A small-molecule ligand and the protein it binds are described below.
Small molecule (SMILES): CC(C)CCC[C@@H](C)[C@H]1CC[C@H]2[C@@H]3CC=C4C[C@@H](O)CC[C@]4(C)[C@H]3CC[C@]12C

Binding-site contacts:
Ligand atom C24 contacts residue LEU812 of chain 1.C at 3.5 Å (hydrophobic).
Ligand atom C15 contacts residue PRO816 of chain 1.C at 4.5 Å (hydrophobic).
Ligand atom C22 contacts residue LEU812 of chain 1.C at 4.1 Å (hydrophobic).
Ligand atom C17 contacts residue HIS834 of chain 1.C at 4.5 Å.
Ligand atom C18 contacts residue HIS834 of chain 1.C at 3.3 Å.
Ligand atom C22 contacts residue HIS834 of chain 1.C at 4.3 Å.
Ligand atom C24 contacts residue PIO1 of chain 1.H at 4.1 Å.
Ligand atom C23 contacts residue PIO1 of chain 1.H at 3.9 Å.
Ligand atom C15 contacts residue PIO1 of chain 1.H at 4.4 Å.
Ligand atom C22 contacts residue PIO1 of chain 1.H at 4.3 Å.
Ligand atom C27 contacts residue PHE813 of chain 1.C at 4.3 Å (hydrophobic).
Ligand atom C11 contacts residue TRP831 of chain 1.C at 3.8 Å (hydrophobic).
Ligand atom C19 contacts residue TRP831 of chain 1.C at 3.7 Å (hydrophobic).
Ligand atom C16 contacts residue PIO1 of chain 1.H at 3.9 Å.
Ligand atom C18 contacts residue THR830 of chain 1.C at 4.0 Å.
Ligand atom C18 contacts residue TRP831 of chain 1.C at 4.2 Å (hydrophobic).
Ligand atom C27 contacts residue LEU812 of chain 1.C at 4.4 Å (hydrophobic).
Ligand atom C20 contacts residue HIS834 of chain 1.C at 3.7 Å.
Ligand atom C23 contacts residue LEU812 of chain 1.C at 4.3 Å (hydrophobic).

Sequence of chain 1.C:
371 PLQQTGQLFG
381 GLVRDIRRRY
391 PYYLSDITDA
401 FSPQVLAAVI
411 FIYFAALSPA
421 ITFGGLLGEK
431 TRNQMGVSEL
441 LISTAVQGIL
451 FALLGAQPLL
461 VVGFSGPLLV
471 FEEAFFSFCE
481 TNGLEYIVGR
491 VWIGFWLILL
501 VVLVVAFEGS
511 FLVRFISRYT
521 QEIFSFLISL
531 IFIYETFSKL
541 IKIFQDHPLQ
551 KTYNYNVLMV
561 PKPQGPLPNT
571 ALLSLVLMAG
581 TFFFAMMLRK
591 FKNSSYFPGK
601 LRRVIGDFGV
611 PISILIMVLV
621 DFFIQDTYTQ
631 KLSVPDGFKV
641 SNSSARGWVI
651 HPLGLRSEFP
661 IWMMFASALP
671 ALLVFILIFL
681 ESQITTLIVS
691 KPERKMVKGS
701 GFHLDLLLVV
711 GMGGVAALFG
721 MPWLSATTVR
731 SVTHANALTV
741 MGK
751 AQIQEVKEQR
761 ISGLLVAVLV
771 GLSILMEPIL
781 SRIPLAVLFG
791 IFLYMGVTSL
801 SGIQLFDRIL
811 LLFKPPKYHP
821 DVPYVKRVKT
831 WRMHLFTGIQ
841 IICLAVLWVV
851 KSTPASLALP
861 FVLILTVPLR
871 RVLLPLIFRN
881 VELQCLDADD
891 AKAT